Sequence of chain 2.D:
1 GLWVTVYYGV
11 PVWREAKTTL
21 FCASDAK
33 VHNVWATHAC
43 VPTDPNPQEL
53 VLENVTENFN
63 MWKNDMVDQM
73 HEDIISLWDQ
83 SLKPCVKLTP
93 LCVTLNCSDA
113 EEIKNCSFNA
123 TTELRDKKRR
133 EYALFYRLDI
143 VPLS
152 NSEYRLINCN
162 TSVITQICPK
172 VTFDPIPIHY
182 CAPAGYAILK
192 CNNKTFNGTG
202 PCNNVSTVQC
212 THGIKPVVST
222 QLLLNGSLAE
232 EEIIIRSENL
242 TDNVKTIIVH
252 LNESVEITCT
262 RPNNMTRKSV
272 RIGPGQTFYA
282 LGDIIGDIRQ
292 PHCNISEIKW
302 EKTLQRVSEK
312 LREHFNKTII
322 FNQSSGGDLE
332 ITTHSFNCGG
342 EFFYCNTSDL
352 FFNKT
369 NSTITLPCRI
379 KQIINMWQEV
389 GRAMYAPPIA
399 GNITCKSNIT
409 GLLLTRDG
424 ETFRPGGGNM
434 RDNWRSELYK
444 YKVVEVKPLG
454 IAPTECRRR

Binding-site contacts:
Ligand atom O7 contacts residue ASN161 of chain 2.D at 2.5 Å (h-bond).
Ligand atom C4 contacts residue ASN161 of chain 2.D at 4.1 Å.
Ligand atom O5 contacts residue ARG156 of chain 2.D at 3.9 Å.
Ligand atom C6 contacts residue VAL143 of chain 2.D at 4.1 Å (hydrophobic).
Ligand atom N2 contacts residue ASN161 of chain 2.D at 3.1 Å (h-bond).
Ligand atom C1 contacts residue ASN161 of chain 2.D at 1.4 Å.
Ligand atom C5 contacts residue ASN161 of chain 2.D at 3.6 Å.
Ligand atom C7 contacts residue ASN161 of chain 2.D at 3.1 Å.
Ligand atom O5 contacts residue ASN161 of chain 2.D at 2.3 Å (h-bond).
Ligand atom C8 contacts residue ASN161 of chain 2.D at 4.5 Å.
Ligand atom C2 contacts residue ASN161 of chain 2.D at 2.5 Å.
Ligand atom C3 contacts residue ASN161 of chain 2.D at 3.8 Å.

A small-molecule ligand and the protein it binds are described below.
Small molecule (SMILES): CC(=O)N[C@@H]1[C@@H](O)[C@H](O)[C@@H](CO)O[C@H]1O